The protein below binds the small molecule below.
Small molecule (SMILES): Nc1ncnc2c1ncn2[C@@H]1O[C@H](CO[P](=O)(O)O[P](=O)(O)NP(=O)(O)O)[C@@H](O)[C@H]1O

Sequence of chain 1.B:
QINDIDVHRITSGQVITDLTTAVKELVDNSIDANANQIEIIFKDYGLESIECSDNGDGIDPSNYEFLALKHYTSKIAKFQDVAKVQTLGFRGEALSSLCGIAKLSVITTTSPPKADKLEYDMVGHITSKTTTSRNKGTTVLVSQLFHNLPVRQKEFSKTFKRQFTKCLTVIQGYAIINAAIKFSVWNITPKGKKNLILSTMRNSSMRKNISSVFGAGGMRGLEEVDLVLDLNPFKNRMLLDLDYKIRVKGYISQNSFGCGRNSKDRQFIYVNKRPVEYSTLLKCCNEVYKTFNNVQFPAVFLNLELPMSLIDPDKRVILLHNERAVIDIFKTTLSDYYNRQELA

Sequence of chain 1.A:
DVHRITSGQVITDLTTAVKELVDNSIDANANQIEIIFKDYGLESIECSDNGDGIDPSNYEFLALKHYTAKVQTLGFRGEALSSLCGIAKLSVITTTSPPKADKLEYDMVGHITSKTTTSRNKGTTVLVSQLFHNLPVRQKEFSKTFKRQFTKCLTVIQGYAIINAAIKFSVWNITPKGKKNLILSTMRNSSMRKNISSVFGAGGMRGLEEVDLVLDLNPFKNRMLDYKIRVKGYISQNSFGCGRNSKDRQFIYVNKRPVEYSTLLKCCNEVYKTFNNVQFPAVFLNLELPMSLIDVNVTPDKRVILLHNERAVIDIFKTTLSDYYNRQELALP

Binding-site contacts:
Ligand atom O3G contacts residue PHE97 of chain 1.A at 2.7 Å (h-bond).
Ligand atom PB contacts residue MG1 of chain 1.D at 3.1 Å.
Ligand atom O2A contacts residue LEU102 of chain 1.A at 3.1 Å (h-bond).
Ligand atom O1A contacts residue ALA101 of chain 1.A at 3.5 Å.
Ligand atom O1A contacts residue MG1 of chain 1.D at 2.2 Å.
Ligand atom O1G contacts residue LYS335 of chain 1.A at 2.8 Å (salt-bridge).
Ligand atom PA contacts residue GLY99 of chain 1.A at 3.7 Å.
Ligand atom O2B contacts residue ASN36 of chain 1.A at 3.1 Å (h-bond).
Ligand atom N3B contacts residue MG1 of chain 1.D at 3.3 Å.
Ligand atom C2 contacts residue ALA40 of chain 1.A at 3.7 Å (hydrophobic).
Ligand atom N3 contacts residue ILE66 of chain 1.A at 3.6 Å.
Ligand atom O2A contacts residue GLY99 of chain 1.A at 3.1 Å (h-bond).
Ligand atom N1 contacts residue ALA40 of chain 1.A at 3.4 Å.
Ligand atom O3A contacts residue ARG98 of chain 1.A at 3.6 Å.
Ligand atom C1' contacts residue LEU74 of chain 1.A at 3.7 Å (hydrophobic).
Ligand atom N1 contacts residue THR145 of chain 1.A at 3.4 Å (h-bond).
Ligand atom O1B contacts residue ASN202 of chain 1.B at 2.7 Å (h-bond).
Ligand atom PG contacts residue MG1 of chain 1.D at 2.9 Å.
Ligand atom N6 contacts residue ASP61 of chain 1.A at 2.9 Å (salt-bridge).
Ligand atom O3A contacts residue MG1 of chain 1.D at 3.3 Å.
Ligand atom O1G contacts residue MG1 of chain 1.D at 2.1 Å.
Ligand atom O3A contacts residue GLY99 of chain 1.A at 3.2 Å (h-bond).
Ligand atom O1A contacts residue ASN36 of chain 1.A at 2.8 Å (h-bond).
Ligand atom O4' contacts residue LEU74 of chain 1.A at 3.2 Å.
Ligand atom PA contacts residue MG1 of chain 1.D at 3.2 Å.
Ligand atom O2A contacts residue GLU100 of chain 1.A at 3.8 Å.
Ligand atom PG contacts residue LYS335 of chain 1.A at 3.4 Å.
Ligand atom O2A contacts residue ALA101 of chain 1.A at 3.6 Å (h-bond).
Ligand atom O2G contacts residue LYS200 of chain 1.B at 2.9 Å (salt-bridge).
Ligand atom O3G contacts residue LYS335 of chain 1.A at 3.2 Å (salt-bridge).
Ligand atom O2B contacts residue MG1 of chain 1.D at 2.3 Å.
Ligand atom C2 contacts residue GLY65 of chain 1.A at 3.4 Å.
Ligand atom N6 contacts residue THR145 of chain 1.A at 3.7 Å.
Ligand atom N3B contacts residue ASN202 of chain 1.B at 3.1 Å (h-bond).
Ligand atom N7 contacts residue ASN36 of chain 1.A at 3.3 Å.
Ligand atom O2G contacts residue MG1 of chain 1.D at 2.9 Å.
Ligand atom O3G contacts residue GLY96 of chain 1.A at 3.0 Å.
Ligand atom N3B contacts residue PHE97 of chain 1.A at 3.8 Å.
Ligand atom C8 contacts residue ASN36 of chain 1.A at 3.8 Å.
Ligand atom O1B contacts residue ARG98 of chain 1.A at 3.4 Å.